The protein below binds the small molecule below.
Small molecule (SMILES): Nc1nc2c(ncn2[C@H]2C[C@H](O)[C@@H](COP(=O)(O)O)O2)c(=O)[nH]1

Sequence of chain 1.B:
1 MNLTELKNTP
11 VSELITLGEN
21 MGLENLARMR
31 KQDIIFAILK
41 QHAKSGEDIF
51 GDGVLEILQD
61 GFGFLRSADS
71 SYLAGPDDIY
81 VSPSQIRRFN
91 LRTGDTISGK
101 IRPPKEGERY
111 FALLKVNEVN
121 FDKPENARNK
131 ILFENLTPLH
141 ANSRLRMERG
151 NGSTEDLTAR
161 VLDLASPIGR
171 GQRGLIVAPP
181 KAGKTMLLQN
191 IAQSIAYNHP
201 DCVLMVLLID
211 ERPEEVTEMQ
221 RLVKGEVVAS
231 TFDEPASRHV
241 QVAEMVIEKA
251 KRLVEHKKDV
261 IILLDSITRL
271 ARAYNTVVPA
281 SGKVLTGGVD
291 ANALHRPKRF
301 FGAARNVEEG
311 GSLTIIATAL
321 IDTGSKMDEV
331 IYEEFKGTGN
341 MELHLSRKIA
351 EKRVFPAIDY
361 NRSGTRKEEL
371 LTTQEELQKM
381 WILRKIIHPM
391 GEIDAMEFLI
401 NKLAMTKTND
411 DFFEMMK

Binding-site contacts:
Ligand atom N1 contacts residue ALA74 of chain 1.B at 4.3 Å.
Ligand atom C2 contacts residue ALA74 of chain 1.B at 4.4 Å (hydrophobic).
Ligand atom N2 contacts residue ALA74 of chain 1.B at 3.9 Å.
Ligand atom P contacts residue GLN59 of chain 1.B at 4.0 Å.
Ligand atom OP1 contacts residue GLN59 of chain 1.B at 2.6 Å (h-bond).
Ligand atom OP1 contacts residue ASP60 of chain 1.B at 4.4 Å.